Sequence of chain 2.B:
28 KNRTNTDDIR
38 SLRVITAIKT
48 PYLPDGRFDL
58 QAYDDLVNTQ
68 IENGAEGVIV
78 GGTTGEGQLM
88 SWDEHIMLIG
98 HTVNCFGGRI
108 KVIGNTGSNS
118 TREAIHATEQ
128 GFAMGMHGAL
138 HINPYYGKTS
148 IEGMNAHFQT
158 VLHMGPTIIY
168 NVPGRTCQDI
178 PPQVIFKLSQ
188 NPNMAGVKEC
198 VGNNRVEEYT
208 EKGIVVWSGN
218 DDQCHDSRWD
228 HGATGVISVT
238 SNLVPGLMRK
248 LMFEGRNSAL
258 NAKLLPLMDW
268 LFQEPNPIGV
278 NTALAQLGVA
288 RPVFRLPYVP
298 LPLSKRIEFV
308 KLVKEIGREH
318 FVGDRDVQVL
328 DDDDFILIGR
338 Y

This protein binds this small molecule.
Small molecule (SMILES): COc1ccc(/C=C2\SC(=O)N(CC(=O)O)C2=O)cc1

Sequence of chain 2.A:
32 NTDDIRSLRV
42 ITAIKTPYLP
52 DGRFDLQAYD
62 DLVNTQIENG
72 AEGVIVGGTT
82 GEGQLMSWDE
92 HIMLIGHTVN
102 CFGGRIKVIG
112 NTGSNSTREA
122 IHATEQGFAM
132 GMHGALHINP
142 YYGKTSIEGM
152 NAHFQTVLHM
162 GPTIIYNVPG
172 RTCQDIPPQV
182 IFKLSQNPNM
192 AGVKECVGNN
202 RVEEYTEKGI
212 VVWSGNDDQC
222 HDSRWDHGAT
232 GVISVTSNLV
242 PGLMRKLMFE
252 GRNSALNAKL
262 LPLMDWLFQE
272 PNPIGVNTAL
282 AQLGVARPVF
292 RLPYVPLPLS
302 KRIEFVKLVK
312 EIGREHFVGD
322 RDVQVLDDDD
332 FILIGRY

Binding-site contacts:
Ligand atom O3 contacts residue ARG337 of chain 2.B at 4.1 Å.
Ligand atom O2 contacts residue GLY336 of chain 2.B at 3.0 Å (h-bond).
Ligand atom O2 contacts residue THR157 of chain 2.A at 3.9 Å.
Ligand atom S1 contacts residue LEU334 of chain 2.B at 3.9 Å.
Ligand atom O2 contacts residue ILE122 of chain 2.A at 4.0 Å.
Ligand atom C8 contacts residue GLY336 of chain 2.B at 3.9 Å.
Ligand atom S1 contacts residue GLY336 of chain 2.B at 4.2 Å.
Ligand atom S1 contacts residue LEU293 of chain 2.B at 3.7 Å.
Ligand atom C8 contacts residue LEU293 of chain 2.B at 4.3 Å (hydrophobic).
Ligand atom C8 contacts residue THR157 of chain 2.A at 4.0 Å.
Ligand atom C12 contacts residue LEU334 of chain 2.B at 4.3 Å (hydrophobic).
Ligand atom C13 contacts residue LEU334 of chain 2.B at 3.5 Å (hydrophobic).
Ligand atom O1 contacts residue LEU334 of chain 2.B at 3.8 Å.
Ligand atom O2 contacts residue ARG337 of chain 2.B at 3.9 Å.
Ligand atom O2 contacts residue ILE335 of chain 2.B at 4.2 Å.
Ligand atom O2 contacts residue LEU293 of chain 2.B at 4.1 Å.
Ligand atom N1 contacts residue THR157 of chain 2.A at 4.3 Å.
Ligand atom C2 contacts residue LEU334 of chain 2.B at 4.2 Å (hydrophobic).
Ligand atom C10 contacts residue ARG337 of chain 2.B at 3.7 Å.
Ligand atom O4 contacts residue ARG337 of chain 2.B at 2.8 Å (salt-bridge).